Sequence of chain 1.A:
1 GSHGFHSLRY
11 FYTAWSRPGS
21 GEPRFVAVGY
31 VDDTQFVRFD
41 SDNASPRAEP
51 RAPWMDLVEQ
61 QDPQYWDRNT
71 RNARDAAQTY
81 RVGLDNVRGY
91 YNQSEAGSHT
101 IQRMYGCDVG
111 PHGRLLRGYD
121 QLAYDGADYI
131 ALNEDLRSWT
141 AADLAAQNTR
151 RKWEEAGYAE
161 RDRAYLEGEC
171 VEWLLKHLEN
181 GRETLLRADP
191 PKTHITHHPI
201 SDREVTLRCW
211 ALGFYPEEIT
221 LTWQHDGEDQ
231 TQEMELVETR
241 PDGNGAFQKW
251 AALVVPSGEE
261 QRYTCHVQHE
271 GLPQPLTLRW

This small molecule binds to this protein.
Small molecule (SMILES): CC(C)C[C@H](NC(=O)[C@H](CO)NC(=O)[C@H](Cc1ccc(O)cc1)NC(=O)CNC(=O)[C@H](CCC(=O)O)NC(=O)[C@H](CCCCN)NC(=O)[C@H](CCC(=O)O)NC(=O)[C@H](Cc1ccccc1)NC(=O)[C@@H](N)CC(=O)O)C(=O)O

Binding-site contacts:
Ligand atom O contacts residue LYS152 of chain 1.A at 3.4 Å.
Ligand atom O contacts residue TRP153 of chain 1.A at 3.3 Å (h-bond).
Ligand atom OG contacts residue THR79 of chain 1.A at 3.2 Å (h-bond).
Ligand atom OE1 contacts residue TYR158 of chain 1.A at 3.2 Å (h-bond).
Ligand atom OE1 contacts residue ARG161 of chain 1.A at 3.2 Å.
Ligand atom O contacts residue TYR10 of chain 1.A at 3.4 Å.
Ligand atom O contacts residue TRP153 of chain 1.A at 3.3 Å (h-bond).
Ligand atom N contacts residue THR79 of chain 1.A at 3.5 Å.
Ligand atom CG contacts residue ARG68 of chain 1.A at 3.4 Å.
Ligand atom N contacts residue TYR105 of chain 1.A at 3.0 Å (h-bond).
Ligand atom OD1 contacts residue ARG68 of chain 1.A at 3.3 Å (salt-bridge).
Ligand atom CE2 contacts residue ALA156 of chain 1.A at 3.3 Å (hydrophobic).
Ligand atom CG contacts residue ASN69 of chain 1.A at 3.5 Å.
Ligand atom CD contacts residue ARG161 of chain 1.A at 3.4 Å.
Ligand atom O contacts residue TYR165 of chain 1.A at 2.8 Å (h-bond).
Ligand atom CE1 contacts residue TYR10 of chain 1.A at 3.5 Å (hydrophobic).
Ligand atom OD1 contacts residue TRP173 of chain 1.A at 3.3 Å (h-bond).
Ligand atom CB contacts residue THR149 of chain 1.A at 3.4 Å.
Ligand atom O contacts residue TYR90 of chain 1.A at 2.7 Å (h-bond).
Ligand atom OD1 contacts residue TYR65 of chain 1.A at 3.3 Å.
Ligand atom OXT contacts residue TYR90 of chain 1.A at 3.1 Å (h-bond).
Ligand atom N contacts residue ASN69 of chain 1.A at 2.7 Å (h-bond).
Ligand atom C contacts residue TYR10 of chain 1.A at 3.4 Å (hydrophobic).
Ligand atom O contacts residue THR149 of chain 1.A at 2.6 Å (h-bond).
Ligand atom OXT contacts residue LYS152 of chain 1.A at 3.0 Å (salt-bridge).
Ligand atom CA contacts residue ASN69 of chain 1.A at 3.1 Å.
Ligand atom OE2 contacts residue ASP162 of chain 1.A at 2.8 Å (salt-bridge).
Ligand atom OD1 contacts residue ASN69 of chain 1.A at 3.1 Å (h-bond).
Ligand atom OE2 contacts residue ARG161 of chain 1.A at 3.5 Å.
Ligand atom C contacts residue ASN69 of chain 1.A at 3.4 Å.
Ligand atom CD2 contacts residue ASN69 of chain 1.A at 3.2 Å.
Ligand atom N contacts residue TRP173 of chain 1.A at 3.3 Å.
Ligand atom C contacts residue THR149 of chain 1.A at 3.4 Å.
Ligand atom CG contacts residue ASN72 of chain 1.A at 3.2 Å.
Ligand atom CB contacts residue ASN72 of chain 1.A at 3.4 Å.
Ligand atom CA contacts residue ASN72 of chain 1.A at 3.3 Å.
Ligand atom C contacts residue TYR90 of chain 1.A at 3.3 Å (hydrophobic).
Ligand atom OG contacts residue GLY83 of chain 1.A at 3.1 Å (h-bond).
Ligand atom OXT contacts residue ASN86 of chain 1.A at 3.0 Å (h-bond).
Ligand atom OD2 contacts residue ARG68 of chain 1.A at 2.5 Å (salt-bridge).